Binding-site contacts:
Ligand atom CB contacts residue CYS44 of chain 1.B at 3.0 Å (hydrophobic).
Ligand atom OD1 contacts residue ASN53 of chain 1.B at 2.8 Å (h-bond).
Ligand atom CA contacts residue VAL51 of chain 1.B at 3.4 Å (hydrophobic).
Ligand atom CE1 contacts residue SER79 of chain 1.B at 3.3 Å.
Ligand atom OD2 contacts residue ARG74 of chain 1.B at 3.3 Å.
Ligand atom CB contacts residue ARG74 of chain 1.B at 3.7 Å.
Ligand atom OD2 contacts residue PHE75 of chain 1.B at 3.5 Å (h-bond).
Ligand atom CB contacts residue TYR28 of chain 1.B at 3.6 Å (hydrophobic).
Ligand atom N contacts residue ARG74 of chain 1.B at 2.8 Å (salt-bridge).
Ligand atom CG contacts residue LYS76 of chain 1.B at 3.6 Å.
Ligand atom OD1 contacts residue SER57 of chain 1.B at 3.3 Å (h-bond).
Ligand atom SG contacts residue PHE75 of chain 1.B at 3.6 Å.
Ligand atom OD2 contacts residue LYS76 of chain 1.B at 3.1 Å (salt-bridge).
Ligand atom CB contacts residue ARG74 of chain 1.B at 3.6 Å.
Ligand atom OD1 contacts residue LYS76 of chain 1.B at 3.3 Å (salt-bridge).
Ligand atom OH contacts residue SER79 of chain 1.B at 3.2 Å (h-bond).
Ligand atom OH contacts residue ASN72 of chain 1.B at 3.4 Å.
Ligand atom OD2 contacts residue GLY77 of chain 1.B at 3.0 Å (h-bond).
Ligand atom CD2 contacts residue THR59 of chain 1.B at 3.6 Å.
Ligand atom CD1 contacts residue ARG74 of chain 1.B at 3.5 Å.
Ligand atom CG contacts residue ARG95 of chain 1.B at 3.5 Å.
Ligand atom N contacts residue SER57 of chain 1.B at 3.0 Å (h-bond).
Ligand atom CB contacts residue ALA58 of chain 1.B at 3.6 Å (hydrophobic).
Ligand atom CG contacts residue ARG74 of chain 1.B at 3.2 Å.
Ligand atom CB contacts residue ASN53 of chain 1.B at 3.6 Å.
Ligand atom CD1 contacts residue ALA73 of chain 1.B at 3.5 Å (hydrophobic).
Ligand atom O contacts residue ALA58 of chain 1.B at 3.4 Å.
Ligand atom O contacts residue ALA58 of chain 1.B at 3.3 Å.
Ligand atom N contacts residue VAL51 of chain 1.B at 2.8 Å (h-bond).
Ligand atom C contacts residue ARG74 of chain 1.B at 3.6 Å.
Ligand atom CA contacts residue ARG74 of chain 1.B at 3.5 Å.
Ligand atom CB contacts residue SER57 of chain 1.B at 3.6 Å.
Ligand atom O contacts residue SER57 of chain 1.B at 3.5 Å (h-bond).
Ligand atom ND2 contacts residue ASN53 of chain 1.B at 2.9 Å (h-bond).
Ligand atom OD1 contacts residue ARG74 of chain 1.B at 3.6 Å.
Ligand atom CB contacts residue VAL51 of chain 1.B at 3.7 Å (hydrophobic).
Ligand atom ND2 contacts residue ALA58 of chain 1.B at 3.1 Å (h-bond).
Ligand atom SG contacts residue CYS44 of chain 1.B at 2.0 Å (h-bond).
Ligand atom C contacts residue VAL51 of chain 1.B at 3.6 Å (hydrophobic).
Ligand atom O contacts residue ARG74 of chain 1.B at 2.6 Å (salt-bridge).

Sequence of chain 1.B:
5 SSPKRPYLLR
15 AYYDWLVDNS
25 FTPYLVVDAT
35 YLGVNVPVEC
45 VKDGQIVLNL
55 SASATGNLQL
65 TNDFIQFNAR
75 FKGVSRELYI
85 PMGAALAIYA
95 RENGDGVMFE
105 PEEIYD

This small molecule binds to this protein.
Small molecule (SMILES): C[C@H](N)C(=O)N[C@@H](CS)C(=O)N[C@@H](CC(N)=O)C(=O)N[C@@H](CC(=O)O)C(=O)N[C@@H](CCC(=O)O)C(=O)N[C@@H](CC(N)=O)C(=O)N[C@@H](Cc1ccc(O)cc1)C(=O)N[C@@H](C)C(=O)O